Sequence of chain 1.A:
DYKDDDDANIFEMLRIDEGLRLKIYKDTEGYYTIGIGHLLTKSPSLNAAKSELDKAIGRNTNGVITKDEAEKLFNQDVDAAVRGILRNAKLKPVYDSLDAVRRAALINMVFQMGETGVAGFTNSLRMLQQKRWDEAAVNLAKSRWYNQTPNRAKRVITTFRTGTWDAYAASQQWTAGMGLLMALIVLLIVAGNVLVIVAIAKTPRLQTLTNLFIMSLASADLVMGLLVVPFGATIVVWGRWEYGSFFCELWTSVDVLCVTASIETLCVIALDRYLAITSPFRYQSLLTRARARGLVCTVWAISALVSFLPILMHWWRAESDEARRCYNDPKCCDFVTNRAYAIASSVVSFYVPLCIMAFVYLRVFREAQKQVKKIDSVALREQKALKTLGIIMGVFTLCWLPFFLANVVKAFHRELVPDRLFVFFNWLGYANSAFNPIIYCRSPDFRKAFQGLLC

Binding-site contacts:
Ligand atom C8 contacts residue SER345 of chain 1.A at 3.6 Å.
Ligand atom C2 contacts residue TYR341 of chain 1.A at 3.9 Å (hydrophobic).
Ligand atom C21 contacts residue THR252 of chain 1.A at 3.8 Å.
Ligand atom C1 contacts residue ASN407 of chain 1.A at 3.3 Å.
Ligand atom C5 contacts residue PHE335 of chain 1.A at 3.6 Å (hydrophobic).
Ligand atom N19 contacts residue ASP255 of chain 1.A at 2.5 Å (salt-bridge).
Ligand atom C6 contacts residue ASN407 of chain 1.A at 3.8 Å.
Ligand atom C11 contacts residue VAL256 of chain 1.A at 3.5 Å (hydrophobic).
Ligand atom O17 contacts residue TYR430 of chain 1.A at 3.5 Å.
Ligand atom C22 contacts residue ASP255 of chain 1.A at 3.8 Å.
Ligand atom C21 contacts residue ASP255 of chain 1.A at 3.7 Å.
Ligand atom O17 contacts residue ASP255 of chain 1.A at 2.5 Å (salt-bridge).
Ligand atom C21 contacts residue PHE335 of chain 1.A at 3.8 Å (hydrophobic).
Ligand atom C11 contacts residue THR260 of chain 1.A at 3.6 Å.
Ligand atom C11 contacts residue SER349 of chain 1.A at 3.9 Å.
Ligand atom C20 contacts residue ASN426 of chain 1.A at 3.7 Å.
Ligand atom C22 contacts residue TRP251 of chain 1.A at 3.3 Å (hydrophobic).
Ligand atom C2 contacts residue ASN407 of chain 1.A at 3.3 Å.
Ligand atom O17 contacts residue ASN426 of chain 1.A at 3.5 Å (h-bond).
Ligand atom C10 contacts residue VAL256 of chain 1.A at 3.7 Å (hydrophobic).
Ligand atom C10 contacts residue SER349 of chain 1.A at 3.5 Å.
Ligand atom C1 contacts residue PHE335 of chain 1.A at 3.5 Å (hydrophobic).
Ligand atom N7 contacts residue SER345 of chain 1.A at 2.8 Å (h-bond).
Ligand atom C18 contacts residue ASP255 of chain 1.A at 3.0 Å.
Ligand atom C12 contacts residue VAL259 of chain 1.A at 3.9 Å (hydrophobic).
Ligand atom C13 contacts residue VAL256 of chain 1.A at 3.7 Å (hydrophobic).
Ligand atom C15 contacts residue ASP255 of chain 1.A at 3.5 Å.
Ligand atom C16 contacts residue ASP255 of chain 1.A at 3.4 Å.
Ligand atom C10 contacts residue SER345 of chain 1.A at 3.9 Å.
Ligand atom C12 contacts residue VAL256 of chain 1.A at 3.7 Å (hydrophobic).
Ligand atom C20 contacts residue ASP255 of chain 1.A at 3.5 Å.
Ligand atom N7 contacts residue SER346 of chain 1.A at 3.6 Å.
Ligand atom N19 contacts residue TYR430 of chain 1.A at 3.5 Å (h-bond).
Ligand atom O17 contacts residue TRP400 of chain 1.A at 3.8 Å.
Ligand atom C22 contacts residue TYR430 of chain 1.A at 3.8 Å (hydrophobic).
Ligand atom N19 contacts residue ASN426 of chain 1.A at 3.3 Å (h-bond).
Ligand atom C3 contacts residue SER345 of chain 1.A at 3.8 Å.
Ligand atom C22 contacts residue ASN426 of chain 1.A at 3.5 Å.
Ligand atom C3 contacts residue ASN407 of chain 1.A at 3.8 Å.
Ligand atom C6 contacts residue PHE335 of chain 1.A at 3.3 Å (hydrophobic).

This small molecule binds to this protein.
Small molecule (SMILES): CC(C)NC[C@H](O)COc1cccc2[nH]c3ccccc3c12